Binding-site contacts:
Ligand atom C8 contacts residue LYS59 of chain 1.A at 3.3 Å.
Ligand atom C5 contacts residue ASN376 of chain 1.A at 3.7 Å.
Ligand atom O5 contacts residue LYS61 of chain 1.A at 4.0 Å.
Ligand atom C3 contacts residue ASN376 of chain 1.A at 3.8 Å.
Ligand atom C1 contacts residue LEU393 of chain 1.A at 4.1 Å (hydrophobic).
Ligand atom C2 contacts residue ASN376 of chain 1.A at 2.4 Å.
Ligand atom C8 contacts residue ASN376 of chain 1.A at 4.0 Å.
Ligand atom O6 contacts residue LEU393 of chain 1.A at 3.9 Å.
Ligand atom C7 contacts residue ASN376 of chain 1.A at 3.6 Å.
Ligand atom O6 contacts residue LYS61 of chain 1.A at 3.3 Å (salt-bridge).
Ligand atom C7 contacts residue LYS59 of chain 1.A at 4.2 Å.
Ligand atom C8 contacts residue GLU42 of chain 1.A at 3.3 Å.
Ligand atom C6 contacts residue LEU393 of chain 1.A at 4.0 Å (hydrophobic).
Ligand atom O7 contacts residue LYS59 of chain 1.A at 4.3 Å.
Ligand atom C4 contacts residue ASN376 of chain 1.A at 4.2 Å.
Ligand atom N2 contacts residue ASN376 of chain 1.A at 2.9 Å (h-bond).
Ligand atom C5 contacts residue LEU393 of chain 1.A at 4.0 Å (hydrophobic).
Ligand atom O5 contacts residue LEU393 of chain 1.A at 3.5 Å.
Ligand atom C1 contacts residue ASN376 of chain 1.A at 1.4 Å.
Ligand atom O5 contacts residue ASN376 of chain 1.A at 2.4 Å (h-bond).

The small molecule below binds the protein below.
Small molecule (SMILES): CC(=O)N[C@@H]1[C@@H](O)[C@H](O)[C@@H](CO)O[C@H]1O

Sequence of chain 1.A:
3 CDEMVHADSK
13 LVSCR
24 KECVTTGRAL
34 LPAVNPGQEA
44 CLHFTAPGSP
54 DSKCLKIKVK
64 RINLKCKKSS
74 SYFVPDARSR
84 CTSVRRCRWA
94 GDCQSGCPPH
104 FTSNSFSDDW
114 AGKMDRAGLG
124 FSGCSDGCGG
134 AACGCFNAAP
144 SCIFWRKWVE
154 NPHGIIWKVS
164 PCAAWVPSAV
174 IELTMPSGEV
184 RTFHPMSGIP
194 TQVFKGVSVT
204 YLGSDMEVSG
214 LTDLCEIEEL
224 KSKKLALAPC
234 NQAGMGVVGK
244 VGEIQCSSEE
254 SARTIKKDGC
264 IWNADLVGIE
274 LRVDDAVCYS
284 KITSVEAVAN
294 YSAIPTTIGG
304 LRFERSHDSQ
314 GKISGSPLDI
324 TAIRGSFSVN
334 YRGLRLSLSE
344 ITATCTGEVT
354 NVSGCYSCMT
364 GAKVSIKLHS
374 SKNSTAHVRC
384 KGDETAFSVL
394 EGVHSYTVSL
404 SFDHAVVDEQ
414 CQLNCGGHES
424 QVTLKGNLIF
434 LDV